Sequence of chain 1.A:
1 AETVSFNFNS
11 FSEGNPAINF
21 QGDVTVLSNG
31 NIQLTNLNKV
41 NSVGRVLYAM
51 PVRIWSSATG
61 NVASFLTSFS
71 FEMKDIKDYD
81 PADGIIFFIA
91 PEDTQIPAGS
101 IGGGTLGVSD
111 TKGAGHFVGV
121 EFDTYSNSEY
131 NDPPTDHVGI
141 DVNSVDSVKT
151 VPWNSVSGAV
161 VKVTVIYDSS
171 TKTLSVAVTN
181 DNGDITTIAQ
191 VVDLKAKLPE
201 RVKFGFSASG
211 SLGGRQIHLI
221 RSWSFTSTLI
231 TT

Binding-site contacts:
Ligand atom O4 contacts residue SER211 of chain 1.A at 2.6 Å (h-bond).
Ligand atom O3 contacts residue GLY104 of chain 1.A at 3.1 Å (h-bond).
Ligand atom C6 contacts residue ALA82 of chain 1.A at 4.4 Å (hydrophobic).
Ligand atom C6 contacts residue GLY213 of chain 1.A at 4.3 Å.
Ligand atom C12 contacts residue TYR125 of chain 1.A at 4.0 Å (hydrophobic).
Ligand atom O3 contacts residue ASP83 of chain 1.A at 2.7 Å (salt-bridge).
Ligand atom O5 contacts residue SER211 of chain 1.A at 3.2 Å (h-bond).
Ligand atom O2 contacts residue GLU129 of chain 1.A at 3.8 Å.
Ligand atom O4 contacts residue GLY214 of chain 1.A at 4.0 Å.
Ligand atom O6 contacts residue TYR125 of chain 1.A at 3.5 Å.
Ligand atom O3 contacts residue TYR125 of chain 1.A at 4.1 Å.
Ligand atom C5 contacts residue SER211 of chain 1.A at 3.7 Å.
Ligand atom S1 contacts residue SER211 of chain 1.A at 4.4 Å.
Ligand atom O4 contacts residue GLY103 of chain 1.A at 4.3 Å.
Ligand atom C4 contacts residue TYR125 of chain 1.A at 3.7 Å (hydrophobic).
Ligand atom C4 contacts residue ALA82 of chain 1.A at 4.4 Å (hydrophobic).
Ligand atom C3 contacts residue GLY104 of chain 1.A at 4.4 Å.
Ligand atom C3 contacts residue TYR125 of chain 1.A at 3.7 Å (hydrophobic).
Ligand atom C2 contacts residue ASN127 of chain 1.A at 4.1 Å.
Ligand atom O6 contacts residue GLY214 of chain 1.A at 4.2 Å.
Ligand atom O4 contacts residue ALA82 of chain 1.A at 3.9 Å.
Ligand atom O6 contacts residue ASP80 of chain 1.A at 2.9 Å (salt-bridge).
Ligand atom C4 contacts residue SER211 of chain 1.A at 3.7 Å.
Ligand atom O2 contacts residue ASN127 of chain 1.A at 3.6 Å.
Ligand atom C6 contacts residue SER211 of chain 1.A at 3.6 Å.
Ligand atom C3 contacts residue ASP83 of chain 1.A at 3.6 Å.
Ligand atom C4 contacts residue ASP83 of chain 1.A at 3.5 Å.
Ligand atom C1 contacts residue SER211 of chain 1.A at 4.0 Å.
Ligand atom C6 contacts residue TYR125 of chain 1.A at 3.8 Å (hydrophobic).
Ligand atom O3 contacts residue ASN127 of chain 1.A at 2.9 Å (h-bond).
Ligand atom C3 contacts residue ASN127 of chain 1.A at 3.3 Å.
Ligand atom O4 contacts residue ASP83 of chain 1.A at 2.6 Å (salt-bridge).
Ligand atom C6 contacts residue ASP80 of chain 1.A at 3.7 Å.
Ligand atom O3 contacts residue GLY103 of chain 1.A at 3.5 Å.
Ligand atom C6 contacts residue GLY214 of chain 1.A at 3.5 Å.
Ligand atom C3 contacts residue SER211 of chain 1.A at 4.4 Å.
Ligand atom C2 contacts residue SER211 of chain 1.A at 4.0 Å.
Ligand atom C5 contacts residue TYR125 of chain 1.A at 3.6 Å (hydrophobic).

A small-molecule ligand and the protein it binds are described below.
Small molecule (SMILES): C#CCSC[C@H]1O[C@@H](S[C@@H]2O[C@H](CO)[C@H](O)[C@H](O)[C@H]2O)[C@H](O)[C@@H](O)[C@@H]1O